The small molecule below binds the protein below.
Small molecule (SMILES): COc1ccc(-c2ccc3c(c2)COC3=O)n2nc(C3(C(=O)OCC(C)C)CC3)nc12

Binding-site contacts:
Ligand atom C1 contacts residue PHE296 of chain 1.A at 3.6 Å (hydrophobic).
Ligand atom C contacts residue TRP256 of chain 1.A at 3.6 Å (hydrophobic).
Ligand atom O contacts residue GLN293 of chain 1.A at 3.3 Å (h-bond).
Ligand atom O4 contacts residue ASP242 of chain 1.A at 3.9 Å.
Ligand atom C2 contacts residue TYR83 of chain 1.A at 3.6 Å (hydrophobic).
Ligand atom N contacts residue PHE296 of chain 1.A at 3.6 Å.
Ligand atom C22 contacts residue LEU243 of chain 1.A at 3.8 Å (hydrophobic).
Ligand atom C6 contacts residue ILE260 of chain 1.A at 3.7 Å (hydrophobic).
Ligand atom C1 contacts residue ILE260 of chain 1.A at 3.6 Å (hydrophobic).
Ligand atom O2 contacts residue PHE296 of chain 1.A at 3.5 Å.
Ligand atom C contacts residue THR257 of chain 1.A at 3.5 Å.
Ligand atom C6 contacts residue PHE296 of chain 1.A at 3.4 Å (hydrophobic).
Ligand atom C16 contacts residue PHE264 of chain 1.A at 3.9 Å (hydrophobic).
Ligand atom N2 contacts residue PHE296 of chain 1.A at 3.6 Å.
Ligand atom N contacts residue ILE260 of chain 1.A at 3.9 Å.
Ligand atom C contacts residue ASN245 of chain 1.A at 3.7 Å.
Ligand atom C9 contacts residue MET281 of chain 1.A at 3.6 Å (hydrophobic).
Ligand atom C9 contacts residue SER292 of chain 1.A at 3.7 Å.
Ligand atom C6 contacts residue GLN293 of chain 1.A at 3.9 Å.
Ligand atom C20 contacts residue ASP242 of chain 1.A at 3.3 Å.
Ligand atom C14 contacts residue PHE296 of chain 1.A at 3.9 Å (hydrophobic).
Ligand atom C19 contacts residue MET197 of chain 1.A at 3.6 Å (hydrophobic).
Ligand atom O1 contacts residue MET281 of chain 1.A at 3.1 Å (h-bond).
Ligand atom O4 contacts residue MET197 of chain 1.A at 3.5 Å.
Ligand atom O1 contacts residue PHE264 of chain 1.A at 3.6 Å.
Ligand atom C16 contacts residue ILE260 of chain 1.A at 3.9 Å (hydrophobic).
Ligand atom C2 contacts residue ASN245 of chain 1.A at 3.4 Å.
Ligand atom N1 contacts residue PHE296 of chain 1.A at 3.9 Å.
Ligand atom O contacts residue ILE260 of chain 1.A at 3.6 Å.
Ligand atom C9 contacts residue GLN293 of chain 1.A at 3.8 Å.
Ligand atom C3 contacts residue TYR83 of chain 1.A at 3.5 Å (hydrophobic).
Ligand atom C10 contacts residue MET281 of chain 1.A at 3.7 Å (hydrophobic).
Ligand atom O contacts residue PHE296 of chain 1.A at 3.9 Å.
Ligand atom C8 contacts residue MET281 of chain 1.A at 3.5 Å (hydrophobic).
Ligand atom C4 contacts residue PHE296 of chain 1.A at 3.9 Å (hydrophobic).
Ligand atom O4 contacts residue THR195 of chain 1.A at 3.9 Å.
Ligand atom C8 contacts residue PHE264 of chain 1.A at 3.6 Å (hydrophobic).
Ligand atom N2 contacts residue GLN293 of chain 1.A at 3.1 Å (h-bond).
Ligand atom C9 contacts residue PHE296 of chain 1.A at 3.8 Å (hydrophobic).
Ligand atom O3 contacts residue MET197 of chain 1.A at 3.8 Å.

Sequence of chain 1.A:
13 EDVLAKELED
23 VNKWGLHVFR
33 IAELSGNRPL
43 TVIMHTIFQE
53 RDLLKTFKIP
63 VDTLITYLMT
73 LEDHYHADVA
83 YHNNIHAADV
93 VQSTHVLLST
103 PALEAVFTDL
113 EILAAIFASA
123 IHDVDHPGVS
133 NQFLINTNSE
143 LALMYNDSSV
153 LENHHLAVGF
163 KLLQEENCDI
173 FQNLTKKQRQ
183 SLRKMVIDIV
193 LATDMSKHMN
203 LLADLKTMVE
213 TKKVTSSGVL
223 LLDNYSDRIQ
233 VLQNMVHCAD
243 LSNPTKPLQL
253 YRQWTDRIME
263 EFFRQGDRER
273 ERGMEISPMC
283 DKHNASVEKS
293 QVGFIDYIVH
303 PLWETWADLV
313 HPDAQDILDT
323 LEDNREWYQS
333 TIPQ